Binding-site contacts:
Ligand atom C2 contacts residue ASN15 of chain 1.B at 2.6 Å.
Ligand atom O5 contacts residue ASN15 of chain 1.B at 2.4 Å (h-bond).
Ligand atom C6 contacts residue ILE2 of chain 1.B at 3.3 Å (hydrophobic).
Ligand atom N2 contacts residue ASN15 of chain 1.B at 3.1 Å (h-bond).
Ligand atom C7 contacts residue THR22 of chain 1.B at 3.5 Å.
Ligand atom C1 contacts residue ASN15 of chain 1.B at 1.5 Å.
Ligand atom C3 contacts residue ASN15 of chain 1.B at 3.9 Å.
Ligand atom C8 contacts residue ASN15 of chain 1.B at 4.4 Å.
Ligand atom O7 contacts residue ASN15 of chain 1.B at 2.9 Å (h-bond).
Ligand atom C4 contacts residue ASN15 of chain 1.B at 4.3 Å.
Ligand atom C5 contacts residue ASN15 of chain 1.B at 3.6 Å.
Ligand atom O7 contacts residue THR22 of chain 1.B at 2.9 Å (h-bond).
Ligand atom O6 contacts residue ILE2 of chain 1.B at 3.5 Å (h-bond).
Ligand atom C4 contacts residue ILE2 of chain 1.B at 4.4 Å (hydrophobic).
Ligand atom C8 contacts residue THR22 of chain 1.B at 3.5 Å.
Ligand atom C7 contacts residue ASN15 of chain 1.B at 3.2 Å.
Ligand atom C5 contacts residue ILE2 of chain 1.B at 4.1 Å (hydrophobic).
Ligand atom O5 contacts residue ILE2 of chain 1.B at 3.4 Å.
Ligand atom C1 contacts residue ILE2 of chain 1.B at 4.3 Å (hydrophobic).

Sequence of chain 1.B:
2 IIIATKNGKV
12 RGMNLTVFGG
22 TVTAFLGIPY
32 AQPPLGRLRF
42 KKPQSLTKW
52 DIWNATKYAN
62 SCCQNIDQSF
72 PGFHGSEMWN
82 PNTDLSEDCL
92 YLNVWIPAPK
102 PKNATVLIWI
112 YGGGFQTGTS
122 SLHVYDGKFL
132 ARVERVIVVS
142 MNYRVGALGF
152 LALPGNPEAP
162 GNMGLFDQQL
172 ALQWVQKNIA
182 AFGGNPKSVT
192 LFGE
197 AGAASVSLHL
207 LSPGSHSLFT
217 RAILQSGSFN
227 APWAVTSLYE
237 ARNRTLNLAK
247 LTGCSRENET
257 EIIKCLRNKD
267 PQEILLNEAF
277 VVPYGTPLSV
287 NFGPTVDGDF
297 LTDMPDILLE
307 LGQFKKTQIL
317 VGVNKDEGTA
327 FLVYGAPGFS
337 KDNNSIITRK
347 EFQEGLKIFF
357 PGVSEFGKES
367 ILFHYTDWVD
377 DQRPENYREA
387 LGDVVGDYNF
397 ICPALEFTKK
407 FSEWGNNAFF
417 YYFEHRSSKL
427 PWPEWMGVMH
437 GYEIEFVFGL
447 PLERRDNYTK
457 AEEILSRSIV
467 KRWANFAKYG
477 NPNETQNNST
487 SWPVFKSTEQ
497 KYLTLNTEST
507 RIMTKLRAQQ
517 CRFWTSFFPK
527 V

This small molecule binds to this protein.
Small molecule (SMILES): CC(=O)N[C@@H]1[C@@H](O)[C@H](O)[C@@H](CO)O[C@H]1O